Sequence of chain 1.A:
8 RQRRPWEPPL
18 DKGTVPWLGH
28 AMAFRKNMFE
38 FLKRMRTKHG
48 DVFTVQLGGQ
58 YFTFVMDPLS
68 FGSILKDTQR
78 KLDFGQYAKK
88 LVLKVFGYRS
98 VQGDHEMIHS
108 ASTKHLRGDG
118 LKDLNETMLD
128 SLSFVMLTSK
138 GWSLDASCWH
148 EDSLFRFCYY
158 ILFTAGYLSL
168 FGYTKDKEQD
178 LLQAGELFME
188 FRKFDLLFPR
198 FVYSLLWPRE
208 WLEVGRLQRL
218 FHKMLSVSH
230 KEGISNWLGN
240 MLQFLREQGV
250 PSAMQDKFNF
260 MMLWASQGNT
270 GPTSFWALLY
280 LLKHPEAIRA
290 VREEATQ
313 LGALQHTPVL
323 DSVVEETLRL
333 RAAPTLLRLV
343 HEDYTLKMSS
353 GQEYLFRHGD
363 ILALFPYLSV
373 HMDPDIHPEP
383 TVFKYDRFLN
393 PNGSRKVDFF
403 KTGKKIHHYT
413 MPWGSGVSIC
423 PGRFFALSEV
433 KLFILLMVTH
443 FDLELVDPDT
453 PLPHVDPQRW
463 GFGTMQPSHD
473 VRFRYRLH

The small molecule below binds the protein below.
Small molecule (SMILES): C[C@@]12C(=O)CC[C@H]1[C@@H]1CCC3=CC(=O)CC[C@]3(C)[C@H]1C=C2c1cccnc1

Binding-site contacts:
Ligand atom C17 contacts residue PHE31 of chain 1.A at 3.6 Å (hydrophobic).
Ligand atom C01 contacts residue LEU88 of chain 1.A at 4.3 Å (hydrophobic).
Ligand atom C27 contacts residue TYR84 of chain 1.A at 3.6 Å (hydrophobic).
Ligand atom C16 contacts residue TYR200 of chain 1.A at 2.7 Å (hydrophobic).
Ligand atom C07 contacts residue PHE464 of chain 1.A at 4.3 Å (hydrophobic).
Ligand atom C08 contacts residue PHE464 of chain 1.A at 4.0 Å (hydrophobic).
Ligand atom C24 contacts residue LEU54 of chain 1.A at 4.2 Å (hydrophobic).
Ligand atom C18 contacts residue LEU339 of chain 1.A at 3.6 Å (hydrophobic).
Ligand atom O20 contacts residue PHE195 of chain 1.A at 4.3 Å.
Ligand atom C15 contacts residue THR337 of chain 1.A at 3.8 Å.
Ligand atom C01 contacts residue VAL92 of chain 1.A at 3.7 Å (hydrophobic).
Ligand atom C18 contacts residue THR337 of chain 1.A at 4.0 Å.
Ligand atom C24 contacts residue PHE59 of chain 1.A at 4.1 Å (hydrophobic).
Ligand atom O20 contacts residue TRP263 of chain 1.A at 4.3 Å.
Ligand atom C02 contacts residue PHE195 of chain 1.A at 4.2 Å (hydrophobic).
Ligand atom C15 contacts residue PHE464 of chain 1.A at 4.1 Å (hydrophobic).
Ligand atom C07 contacts residue GLY463 of chain 1.A at 3.8 Å.
Ligand atom C25 contacts residue PHE59 of chain 1.A at 3.7 Å (hydrophobic).
Ligand atom C15 contacts residue TYR200 of chain 1.A at 3.9 Å (hydrophobic).
Ligand atom C16 contacts residue MET35 of chain 1.A at 4.1 Å (hydrophobic).
Ligand atom C25 contacts residue TYR84 of chain 1.A at 3.5 Å (hydrophobic).
Ligand atom N26 contacts residue TYR84 of chain 1.A at 2.6 Å (h-bond).
Ligand atom C08 contacts residue GLY463 of chain 1.A at 3.1 Å.
Ligand atom C27 contacts residue PHE59 of chain 1.A at 4.2 Å (hydrophobic).
Ligand atom C15 contacts residue GLY463 of chain 1.A at 4.0 Å.
Ligand atom C08 contacts residue THR337 of chain 1.A at 4.3 Å.
Ligand atom O21 contacts residue TYR200 of chain 1.A at 3.9 Å.
Ligand atom O21 contacts residue PHE31 of chain 1.A at 2.9 Å.
Ligand atom C06 contacts residue VAL199 of chain 1.A at 4.1 Å (hydrophobic).
Ligand atom N26 contacts residue PHE59 of chain 1.A at 3.8 Å.
Ligand atom C16 contacts residue PHE464 of chain 1.A at 4.3 Å (hydrophobic).
Ligand atom C09 contacts residue THR337 of chain 1.A at 4.1 Å.
Ligand atom C16 contacts residue PHE31 of chain 1.A at 3.7 Å (hydrophobic).
Ligand atom O20 contacts residue PHE93 of chain 1.A at 3.8 Å.
Ligand atom C17 contacts residue TYR200 of chain 1.A at 3.8 Å (hydrophobic).
Ligand atom C14 contacts residue VAL199 of chain 1.A at 3.8 Å (hydrophobic).
Ligand atom C19 contacts residue LEU88 of chain 1.A at 3.4 Å (hydrophobic).
Ligand atom C10 contacts residue VAL199 of chain 1.A at 4.0 Å (hydrophobic).
Ligand atom C06 contacts residue VAL92 of chain 1.A at 4.2 Å (hydrophobic).
Ligand atom C11 contacts residue PHE464 of chain 1.A at 4.2 Å (hydrophobic).